A small-molecule ligand and the protein it binds are described below.
Small molecule (SMILES): CC(C)c1cc(-c2ccc3c(c2)[C@H](N)CO3)cc([C@H](O)Cn2ccc3cccc(C(=O)O)c32)c1

Sequence of chain 1.A:
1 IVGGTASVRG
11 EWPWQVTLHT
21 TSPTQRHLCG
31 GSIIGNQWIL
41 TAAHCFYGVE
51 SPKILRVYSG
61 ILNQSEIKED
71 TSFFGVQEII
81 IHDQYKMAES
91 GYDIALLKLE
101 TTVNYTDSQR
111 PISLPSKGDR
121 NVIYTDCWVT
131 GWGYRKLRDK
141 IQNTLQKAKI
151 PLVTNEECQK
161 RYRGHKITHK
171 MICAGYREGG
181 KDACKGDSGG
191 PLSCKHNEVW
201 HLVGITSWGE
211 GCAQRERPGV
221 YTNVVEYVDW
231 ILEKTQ

Binding-site contacts:
Ligand atom N3 contacts residue HIS44 of chain 1.A at 3.6 Å.
Ligand atom C17 contacts residue CYS45 of chain 1.A at 3.7 Å (hydrophobic).
Ligand atom C20 contacts residue LEU137 of chain 1.A at 3.6 Å (hydrophobic).
Ligand atom C25 contacts residue LYS185 of chain 1.A at 3.6 Å.
Ligand atom C10 contacts residue LYS185 of chain 1.A at 3.7 Å.
Ligand atom C22 contacts residue ALA183 of chain 1.A at 3.7 Å (hydrophobic).
Ligand atom O33 contacts residue SER188 of chain 1.A at 3.7 Å.
Ligand atom N30 contacts residue ASP182 of chain 1.A at 2.7 Å (salt-bridge).
Ligand atom C4 contacts residue HIS44 of chain 1.A at 3.4 Å.
Ligand atom N30 contacts residue ALA183 of chain 1.A at 2.8 Å (h-bond).
Ligand atom O29 contacts residue THR206 of chain 1.A at 3.6 Å.
Ligand atom C23 contacts residue CYS184 of chain 1.A at 3.5 Å (hydrophobic).
Ligand atom O33 contacts residue GLY186 of chain 1.A at 2.8 Å (h-bond).
Ligand atom C28 contacts residue TRP208 of chain 1.A at 3.4 Å (hydrophobic).
Ligand atom N30 contacts residue GLY211 of chain 1.A at 2.9 Å (h-bond).
Ligand atom C24 contacts residue SER188 of chain 1.A at 3.3 Å.
Ligand atom C32 contacts residue HIS44 of chain 1.A at 3.5 Å.
Ligand atom C28 contacts residue GLY219 of chain 1.A at 3.7 Å.
Ligand atom C27 contacts residue ALA183 of chain 1.A at 3.6 Å (hydrophobic).
Ligand atom N30 contacts residue CYS212 of chain 1.A at 3.6 Å.
Ligand atom O33 contacts residue LYS185 of chain 1.A at 3.6 Å.
Ligand atom C18 contacts residue HIS44 of chain 1.A at 3.5 Å.
Ligand atom C28 contacts residue ASP182 of chain 1.A at 3.5 Å.
Ligand atom C27 contacts residue GLY211 of chain 1.A at 3.6 Å.
Ligand atom C15 contacts residue HIS44 of chain 1.A at 3.6 Å.
Ligand atom O34 contacts residue SER188 of chain 1.A at 2.6 Å (h-bond).
Ligand atom C21 contacts residue ALA183 of chain 1.A at 3.7 Å (hydrophobic).
Ligand atom C32 contacts residue SER188 of chain 1.A at 3.5 Å.
Ligand atom C9 contacts residue LYS185 of chain 1.A at 3.6 Å.
Ligand atom C19 contacts residue LEU137 of chain 1.A at 3.5 Å (hydrophobic).
Ligand atom C27 contacts residue TRP208 of chain 1.A at 3.6 Å (hydrophobic).
Ligand atom C23 contacts residue SER188 of chain 1.A at 3.4 Å.
Ligand atom O34 contacts residue HIS44 of chain 1.A at 2.7 Å (h-bond).
Ligand atom C28 contacts residue ALA183 of chain 1.A at 3.6 Å (hydrophobic).
Ligand atom C12 contacts residue LYS185 of chain 1.A at 3.7 Å.
Ligand atom C24 contacts residue LYS185 of chain 1.A at 3.5 Å.
Ligand atom C16 contacts residue CYS29 of chain 1.A at 3.6 Å (hydrophobic).
Ligand atom O29 contacts residue ALA183 of chain 1.A at 3.3 Å.
Ligand atom C27 contacts residue GLY209 of chain 1.A at 3.5 Å.
Ligand atom C24 contacts residue CYS184 of chain 1.A at 3.3 Å (hydrophobic).